Sequence of chain 1.A:
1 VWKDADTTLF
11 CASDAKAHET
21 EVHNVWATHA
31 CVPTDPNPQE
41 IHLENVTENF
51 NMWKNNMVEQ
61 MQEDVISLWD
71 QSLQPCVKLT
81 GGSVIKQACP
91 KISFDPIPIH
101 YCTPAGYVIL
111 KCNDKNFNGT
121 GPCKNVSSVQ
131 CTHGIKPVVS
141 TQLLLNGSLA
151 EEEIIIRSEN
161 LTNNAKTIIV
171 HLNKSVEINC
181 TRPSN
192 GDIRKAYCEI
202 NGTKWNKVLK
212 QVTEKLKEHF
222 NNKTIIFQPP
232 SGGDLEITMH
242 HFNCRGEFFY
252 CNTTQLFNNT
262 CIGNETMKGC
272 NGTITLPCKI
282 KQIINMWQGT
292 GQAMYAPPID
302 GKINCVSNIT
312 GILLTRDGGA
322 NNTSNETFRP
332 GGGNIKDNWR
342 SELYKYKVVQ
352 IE

Binding-site contacts:
Ligand atom O5 contacts residue LYS205 of chain 1.A at 3.4 Å.
Ligand atom C1 contacts residue LYS205 of chain 1.A at 4.4 Å.
Ligand atom O5 contacts residue ASN202 of chain 1.A at 2.4 Å (h-bond).
Ligand atom C5 contacts residue ASN202 of chain 1.A at 3.7 Å.
Ligand atom N2 contacts residue ASN202 of chain 1.A at 2.9 Å (h-bond).
Ligand atom C5 contacts residue THR204 of chain 1.A at 4.0 Å.
Ligand atom C1 contacts residue THR204 of chain 1.A at 4.4 Å.
Ligand atom O6 contacts residue LYS205 of chain 1.A at 3.6 Å (salt-bridge).
Ligand atom O5 contacts residue THR204 of chain 1.A at 4.3 Å.
Ligand atom C6 contacts residue LYS205 of chain 1.A at 4.0 Å.
Ligand atom C1 contacts residue ASN202 of chain 1.A at 1.4 Å.
Ligand atom C8 contacts residue ASN202 of chain 1.A at 3.8 Å.
Ligand atom C3 contacts residue ASN202 of chain 1.A at 3.8 Å.
Ligand atom C5 contacts residue LYS205 of chain 1.A at 4.4 Å.
Ligand atom C6 contacts residue THR204 of chain 1.A at 4.1 Å.
Ligand atom C4 contacts residue ASN202 of chain 1.A at 4.2 Å.
Ligand atom C7 contacts residue ASN202 of chain 1.A at 3.6 Å.
Ligand atom O7 contacts residue ASN202 of chain 1.A at 4.5 Å.
Ligand atom C2 contacts residue ASN202 of chain 1.A at 2.5 Å.

The small molecule below binds the protein below.
Small molecule (SMILES): CC(=O)N[C@@H]1[C@@H](O)[C@H](O)[C@@H](CO)O[C@H]1O